A protein and the small-molecule ligand that binds it are described below.
Small molecule (SMILES): O=C(O)C[C@@H]1Sc2nnc(-c3cccs3)n2N=C1c1ccc(Cl)cc1

Binding-site contacts:
Ligand atom C22 contacts residue TYR327 of chain 1.B at 3.6 Å (hydrophobic).
Ligand atom C14 contacts residue TYR365 of chain 1.B at 4.2 Å (hydrophobic).
Ligand atom C24 contacts residue GLN162 of chain 1.B at 3.8 Å.
Ligand atom C22 contacts residue GLN162 of chain 1.B at 3.9 Å.
Ligand atom C18 contacts residue TYR327 of chain 1.B at 4.0 Å (hydrophobic).
Ligand atom C04 contacts residue TYR365 of chain 1.B at 4.2 Å (hydrophobic).
Ligand atom C02 contacts residue TYR365 of chain 1.B at 4.1 Å (hydrophobic).
Ligand atom C04 contacts residue TYR327 of chain 1.B at 3.5 Å (hydrophobic).
Ligand atom C20 contacts residue TRP163 of chain 1.B at 3.9 Å (hydrophobic).
Ligand atom C14 contacts residue PRO328 of chain 1.B at 3.5 Å (hydrophobic).
Ligand atom O03 contacts residue TYR365 of chain 1.B at 3.2 Å (h-bond).
Ligand atom O01 contacts residue ARG289 of chain 1.B at 4.0 Å.
Ligand atom CL23 contacts residue LEU260 of chain 1.B at 3.9 Å.
Ligand atom O03 contacts residue TYR327 of chain 1.B at 3.5 Å (h-bond).
Ligand atom S15 contacts residue TYR327 of chain 1.B at 3.7 Å.
Ligand atom C21 contacts residue TRP163 of chain 1.B at 3.9 Å (hydrophobic).
Ligand atom C12 contacts residue TYR365 of chain 1.B at 4.1 Å (hydrophobic).
Ligand atom C11 contacts residue TYR365 of chain 1.B at 4.1 Å (hydrophobic).
Ligand atom C13 contacts residue TYR365 of chain 1.B at 4.2 Å (hydrophobic).
Ligand atom N17 contacts residue TYR327 of chain 1.B at 4.1 Å.
Ligand atom C21 contacts residue TYR327 of chain 1.B at 3.7 Å (hydrophobic).
Ligand atom C24 contacts residue TYR327 of chain 1.B at 3.4 Å (hydrophobic).
Ligand atom CL23 contacts residue ARG258 of chain 1.B at 4.2 Å.
Ligand atom N09 contacts residue TYR365 of chain 1.B at 3.9 Å.
Ligand atom S15 contacts residue TYR365 of chain 1.B at 4.2 Å.
Ligand atom C10 contacts residue TYR365 of chain 1.B at 3.9 Å (hydrophobic).
Ligand atom C02 contacts residue TYR327 of chain 1.B at 3.7 Å (hydrophobic).
Ligand atom S15 contacts residue TRP163 of chain 1.B at 4.1 Å.
Ligand atom C19 contacts residue TYR327 of chain 1.B at 3.9 Å (hydrophobic).
Ligand atom C25 contacts residue ARG289 of chain 1.B at 4.1 Å.
Ligand atom CL23 contacts residue GLN162 of chain 1.B at 3.2 Å.
Ligand atom C25 contacts residue GLN162 of chain 1.B at 4.1 Å.
Ligand atom C14 contacts residue TRP163 of chain 1.B at 4.1 Å (hydrophobic).
Ligand atom C21 contacts residue GLN162 of chain 1.B at 4.2 Å.
Ligand atom O03 contacts residue FDA1 of chain 1.L at 3.8 Å.
Ligand atom C25 contacts residue TYR327 of chain 1.B at 3.5 Å (hydrophobic).
Ligand atom C14 contacts residue TYR327 of chain 1.B at 4.3 Å (hydrophobic).
Ligand atom CL23 contacts residue TYR327 of chain 1.B at 4.2 Å.
Ligand atom C20 contacts residue TYR327 of chain 1.B at 3.8 Å (hydrophobic).
Ligand atom CL23 contacts residue SER316 of chain 1.B at 3.0 Å.

Sequence of chain 1.B:
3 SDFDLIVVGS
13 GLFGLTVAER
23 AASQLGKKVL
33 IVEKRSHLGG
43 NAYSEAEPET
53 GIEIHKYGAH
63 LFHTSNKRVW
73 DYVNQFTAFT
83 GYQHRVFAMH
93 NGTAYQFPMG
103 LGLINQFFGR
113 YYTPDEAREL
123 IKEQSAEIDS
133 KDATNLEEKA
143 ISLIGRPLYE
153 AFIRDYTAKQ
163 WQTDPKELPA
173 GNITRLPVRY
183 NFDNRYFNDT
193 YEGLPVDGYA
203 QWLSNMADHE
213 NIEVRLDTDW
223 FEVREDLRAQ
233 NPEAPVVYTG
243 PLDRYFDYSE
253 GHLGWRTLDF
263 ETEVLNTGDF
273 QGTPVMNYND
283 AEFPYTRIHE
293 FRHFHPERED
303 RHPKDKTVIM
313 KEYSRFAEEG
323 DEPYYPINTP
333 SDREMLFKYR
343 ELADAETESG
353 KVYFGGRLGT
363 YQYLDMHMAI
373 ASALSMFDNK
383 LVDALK